Sequence of chain 1.A:
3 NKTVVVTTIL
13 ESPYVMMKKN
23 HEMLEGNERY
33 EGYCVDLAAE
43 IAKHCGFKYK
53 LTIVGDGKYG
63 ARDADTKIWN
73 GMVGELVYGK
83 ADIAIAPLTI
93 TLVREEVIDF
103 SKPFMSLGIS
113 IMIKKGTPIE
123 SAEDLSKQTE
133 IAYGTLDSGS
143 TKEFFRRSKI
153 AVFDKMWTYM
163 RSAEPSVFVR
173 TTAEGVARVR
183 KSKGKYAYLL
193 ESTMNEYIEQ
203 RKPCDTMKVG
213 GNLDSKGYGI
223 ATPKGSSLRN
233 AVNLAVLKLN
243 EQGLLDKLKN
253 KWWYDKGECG

Binding-site contacts:
Ligand atom N contacts residue TYR220 of chain 1.A at 3.6 Å.
Ligand atom OXT contacts residue LEU90 of chain 1.A at 3.6 Å.
Ligand atom CB contacts residue TYR61 of chain 1.A at 3.5 Å (hydrophobic).
Ligand atom CA contacts residue GLU193 of chain 1.A at 3.4 Å.
Ligand atom N contacts residue PRO89 of chain 1.A at 2.9 Å (h-bond).
Ligand atom O contacts residue SER142 of chain 1.A at 2.8 Å (h-bond).
Ligand atom OXT contacts residue PRO89 of chain 1.A at 3.8 Å.
Ligand atom CA contacts residue PRO89 of chain 1.A at 4.1 Å (hydrophobic).
Ligand atom CG contacts residue TYR61 of chain 1.A at 4.3 Å (hydrophobic).
Ligand atom OXT contacts residue ARG96 of chain 1.A at 2.8 Å (salt-bridge).
Ligand atom OXT contacts residue TYR61 of chain 1.A at 3.5 Å.
Ligand atom OE2 contacts residue LEU138 of chain 1.A at 4.1 Å.
Ligand atom OE1 contacts residue GLU193 of chain 1.A at 3.6 Å.
Ligand atom CA contacts residue SER142 of chain 1.A at 3.2 Å.
Ligand atom C contacts residue SER142 of chain 1.A at 3.3 Å.
Ligand atom CD contacts residue THR143 of chain 1.A at 3.3 Å.
Ligand atom OE1 contacts residue THR143 of chain 1.A at 2.6 Å (h-bond).
Ligand atom CA contacts residue TYR61 of chain 1.A at 4.0 Å (hydrophobic).
Ligand atom CG contacts residue LEU138 of chain 1.A at 3.6 Å (hydrophobic).
Ligand atom OE2 contacts residue THR143 of chain 1.A at 3.1 Å (h-bond).
Ligand atom OXT contacts residue SER142 of chain 1.A at 3.9 Å.
Ligand atom CG contacts residue GLU193 of chain 1.A at 3.5 Å.
Ligand atom O contacts residue GLY141 of chain 1.A at 3.3 Å.
Ligand atom CD contacts residue GLU193 of chain 1.A at 3.9 Å.
Ligand atom OXT contacts residue THR91 of chain 1.A at 2.9 Å (h-bond).
Ligand atom CB contacts residue GLU193 of chain 1.A at 4.0 Å.
Ligand atom N contacts residue SER142 of chain 1.A at 4.0 Å.
Ligand atom N contacts residue TYR61 of chain 1.A at 4.0 Å.
Ligand atom CD contacts residue LEU138 of chain 1.A at 4.0 Å (hydrophobic).
Ligand atom CA contacts residue THR91 of chain 1.A at 3.4 Å.
Ligand atom C contacts residue THR91 of chain 1.A at 3.7 Å.
Ligand atom C contacts residue TYR61 of chain 1.A at 3.7 Å (hydrophobic).
Ligand atom O contacts residue TYR61 of chain 1.A at 3.5 Å.
Ligand atom CB contacts residue LEU138 of chain 1.A at 4.0 Å (hydrophobic).
Ligand atom OE2 contacts residue SER142 of chain 1.A at 3.3 Å (h-bond).
Ligand atom N contacts residue THR91 of chain 1.A at 2.8 Å (h-bond).
Ligand atom O contacts residue ARG96 of chain 1.A at 2.7 Å (salt-bridge).
Ligand atom C contacts residue ARG96 of chain 1.A at 3.4 Å.
Ligand atom OE2 contacts residue GLY141 of chain 1.A at 3.7 Å.
Ligand atom N contacts residue GLU193 of chain 1.A at 2.7 Å (salt-bridge).

A protein and the small-molecule ligand that binds it are described below.
Small molecule (SMILES): N[C@@H](CCC(=O)O)C(=O)O